Binding-site contacts:
Ligand atom C7 contacts residue GLU100 of chain 3.A at 3.6 Å.
Ligand atom N2 contacts residue GLU100 of chain 3.A at 2.8 Å (salt-bridge).
Ligand atom C8 contacts residue GLU100 of chain 3.A at 3.5 Å.
Ligand atom C4 contacts residue ASN99 of chain 3.A at 4.3 Å.
Ligand atom O3 contacts residue GLU100 of chain 3.A at 3.9 Å.
Ligand atom C7 contacts residue ASN99 of chain 3.A at 3.3 Å.
Ligand atom O5 contacts residue MET80 of chain 3.A at 4.4 Å.
Ligand atom C2 contacts residue GLU100 of chain 3.A at 3.7 Å.
Ligand atom C3 contacts residue ASN99 of chain 3.A at 3.8 Å.
Ligand atom C1 contacts residue GLU100 of chain 3.A at 4.2 Å.
Ligand atom C1 contacts residue ASN99 of chain 3.A at 1.4 Å.
Ligand atom O6 contacts residue MET80 of chain 3.A at 4.1 Å.
Ligand atom O7 contacts residue ASN99 of chain 3.A at 3.4 Å (h-bond).
Ligand atom C8 contacts residue ASN99 of chain 3.A at 4.1 Å.
Ligand atom C6 contacts residue MET80 of chain 3.A at 4.4 Å (hydrophobic).
Ligand atom C5 contacts residue ASN99 of chain 3.A at 3.7 Å.
Ligand atom N2 contacts residue ASN99 of chain 3.A at 2.9 Å (h-bond).
Ligand atom C2 contacts residue ASN99 of chain 3.A at 2.5 Å.
Ligand atom C3 contacts residue GLU100 of chain 3.A at 3.6 Å.
Ligand atom O5 contacts residue ASN99 of chain 3.A at 2.4 Å (h-bond).

This protein binds this small molecule.
Small molecule (SMILES): CC(=O)N[C@H]1[C@H](O[C@H]2[C@H](O)[C@@H](NC(C)=O)CO[C@@H]2CO)O[C@H](CO)[C@@H](O)[C@@H]1O

Sequence of chain 3.A:
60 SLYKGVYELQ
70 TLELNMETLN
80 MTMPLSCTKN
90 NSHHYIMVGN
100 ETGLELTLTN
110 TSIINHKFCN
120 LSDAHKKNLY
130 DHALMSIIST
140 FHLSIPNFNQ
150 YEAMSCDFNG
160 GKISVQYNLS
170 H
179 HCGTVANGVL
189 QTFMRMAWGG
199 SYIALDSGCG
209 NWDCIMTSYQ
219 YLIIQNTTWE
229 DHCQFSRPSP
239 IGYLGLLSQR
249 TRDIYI